Sequence of chain 1.A:
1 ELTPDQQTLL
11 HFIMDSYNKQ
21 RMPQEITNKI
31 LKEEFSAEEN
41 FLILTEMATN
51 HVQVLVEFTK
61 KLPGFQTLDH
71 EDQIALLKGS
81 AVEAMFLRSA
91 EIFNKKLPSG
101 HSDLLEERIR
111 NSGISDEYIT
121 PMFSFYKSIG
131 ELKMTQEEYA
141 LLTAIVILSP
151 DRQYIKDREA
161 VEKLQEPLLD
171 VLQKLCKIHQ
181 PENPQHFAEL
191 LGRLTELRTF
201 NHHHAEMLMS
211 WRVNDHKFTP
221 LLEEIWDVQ

Binding-site contacts:
Ligand atom O4 contacts residue ARG21 of chain 1.A at 3.5 Å.
Ligand atom C4 contacts residue LEU44 of chain 1.A at 3.7 Å (hydrophobic).
Ligand atom C17 contacts residue MET85 of chain 1.A at 3.8 Å (hydrophobic).
Ligand atom N1 contacts residue HIS204 of chain 1.A at 3.1 Å.
Ligand atom C1 contacts residue TRP226 of chain 1.A at 3.7 Å (hydrophobic).
Ligand atom C7 contacts residue THR45 of chain 1.A at 3.5 Å.
Ligand atom C10 contacts residue PHE86 of chain 1.A at 3.2 Å (hydrophobic).
Ligand atom CL2 contacts residue MET85 of chain 1.A at 3.6 Å.
Ligand atom O3 contacts residue SER99 of chain 1.A at 2.7 Å (h-bond).
Ligand atom CL2 contacts residue HIS204 of chain 1.A at 3.6 Å.
Ligand atom N3 contacts residue ILE92 of chain 1.A at 3.6 Å.
Ligand atom C4 contacts residue THR45 of chain 1.A at 3.8 Å.
Ligand atom C7 contacts residue PHE218 of chain 1.A at 3.8 Å (hydrophobic).
Ligand atom C8 contacts residue PHE41 of chain 1.A at 3.8 Å (hydrophobic).
Ligand atom N1 contacts residue TRP211 of chain 1.A at 3.8 Å.
Ligand atom C8 contacts residue THR45 of chain 1.A at 3.4 Å.
Ligand atom C7 contacts residue TRP226 of chain 1.A at 3.8 Å (hydrophobic).
Ligand atom C24 contacts residue ILE92 of chain 1.A at 3.7 Å (hydrophobic).
Ligand atom C26 contacts residue SER99 of chain 1.A at 3.5 Å.
Ligand atom O4 contacts residue ARG88 of chain 1.A at 3.0 Å (salt-bridge).
Ligand atom C28 contacts residue ARG88 of chain 1.A at 3.8 Å.
Ligand atom C22 contacts residue SER89 of chain 1.A at 3.6 Å.
Ligand atom C29 contacts residue ARG88 of chain 1.A at 3.8 Å.
Ligand atom C20 contacts residue MET85 of chain 1.A at 3.5 Å (hydrophobic).
Ligand atom O1 contacts residue TRP211 of chain 1.A at 3.4 Å.
Ligand atom CL2 contacts residue TRP226 of chain 1.A at 3.7 Å.
Ligand atom C11 contacts residue PHE86 of chain 1.A at 3.6 Å (hydrophobic).
Ligand atom O1 contacts residue TRP226 of chain 1.A at 3.4 Å.
Ligand atom O1 contacts residue HIS204 of chain 1.A at 3.8 Å.
Ligand atom C18 contacts residue HIS51 of chain 1.A at 3.8 Å.
Ligand atom C22 contacts residue MET85 of chain 1.A at 3.8 Å (hydrophobic).
Ligand atom C11 contacts residue TYR126 of chain 1.A at 3.5 Å (hydrophobic).
Ligand atom C23 contacts residue ILE92 of chain 1.A at 3.4 Å (hydrophobic).
Ligand atom C26 contacts residue GLY100 of chain 1.A at 3.7 Å.
Ligand atom C26 contacts residue THR27 of chain 1.A at 3.6 Å.
Ligand atom C6 contacts residue LEU44 of chain 1.A at 3.8 Å (hydrophobic).
Ligand atom C25 contacts residue ILE92 of chain 1.A at 3.6 Å (hydrophobic).
Ligand atom C12 contacts residue TYR126 of chain 1.A at 3.6 Å (hydrophobic).
Ligand atom S1 contacts residue HIS51 of chain 1.A at 3.8 Å.
Ligand atom C25 contacts residue GLY100 of chain 1.A at 3.7 Å.

This small molecule binds to this protein.
Small molecule (SMILES): O=C(O)c1ccc2nc(N3C[C@H]4CCC[C@@H](C3)C4OCc3c(-c4c(Cl)cccc4Cl)noc3C3CC3)sc2c1